Binding-site contacts:
Ligand atom OAE contacts residue ASP213 of chain 1.F at 3.5 Å (salt-bridge).
Ligand atom OAE contacts residue LYS211 of chain 1.F at 3.7 Å.
Ligand atom NAC contacts residue LYS211 of chain 1.F at 4.3 Å.
Ligand atom NAC contacts residue ASP213 of chain 1.F at 4.3 Å.
Ligand atom CAA contacts residue LYS211 of chain 1.F at 3.8 Å.
Ligand atom CAB contacts residue ASP213 of chain 1.F at 3.8 Å.

Sequence of chain 1.F:
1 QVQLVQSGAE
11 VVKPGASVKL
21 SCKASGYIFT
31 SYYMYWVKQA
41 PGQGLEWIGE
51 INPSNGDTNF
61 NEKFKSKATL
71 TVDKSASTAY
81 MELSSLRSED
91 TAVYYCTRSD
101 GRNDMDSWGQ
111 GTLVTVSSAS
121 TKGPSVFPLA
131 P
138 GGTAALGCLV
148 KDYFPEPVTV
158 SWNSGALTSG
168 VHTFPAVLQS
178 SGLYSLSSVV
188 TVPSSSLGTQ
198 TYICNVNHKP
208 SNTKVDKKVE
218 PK

This protein binds this small molecule.
Small molecule (SMILES): C[N+](C)(C)[O-]